This protein binds this small molecule.
Small molecule (SMILES): CC(=O)N[C@@H]1[C@@H](O)[C@H](O)[C@@H](CO)O[C@H]1O

Binding-site contacts:
Ligand atom O7 contacts residue ALA36 of chain 2.B at 4.1 Å.
Ligand atom C8 contacts residue ASN17 of chain 2.B at 3.4 Å.
Ligand atom C5 contacts residue LEU123 of chain 2.B at 4.1 Å (hydrophobic).
Ligand atom C7 contacts residue ILE44 of chain 2.B at 4.2 Å (hydrophobic).
Ligand atom C8 contacts residue ILE44 of chain 2.B at 3.9 Å (hydrophobic).
Ligand atom O6 contacts residue LEU123 of chain 2.B at 3.9 Å.
Ligand atom C7 contacts residue ASN17 of chain 2.B at 3.3 Å.
Ligand atom C3 contacts residue ASN17 of chain 2.B at 3.7 Å.
Ligand atom C2 contacts residue GLY15 of chain 2.B at 4.4 Å.
Ligand atom O7 contacts residue ILE44 of chain 2.B at 4.2 Å.
Ligand atom C8 contacts residue THR34 of chain 2.B at 3.3 Å.
Ligand atom O5 contacts residue ASN17 of chain 2.B at 2.3 Å (h-bond).
Ligand atom C1 contacts residue LEU123 of chain 2.B at 4.3 Å (hydrophobic).
Ligand atom C1 contacts residue GLY15 of chain 2.B at 4.2 Å.
Ligand atom O7 contacts residue THR35 of chain 2.B at 3.9 Å.
Ligand atom O5 contacts residue LEU123 of chain 2.B at 3.4 Å.
Ligand atom C6 contacts residue ASN17 of chain 2.B at 4.0 Å.
Ligand atom O7 contacts residue ASN17 of chain 2.B at 4.1 Å.
Ligand atom N2 contacts residue GLY15 of chain 2.B at 3.5 Å (h-bond).
Ligand atom C1 contacts residue ASN17 of chain 2.B at 1.4 Å.
Ligand atom C4 contacts residue ASN17 of chain 2.B at 4.1 Å.
Ligand atom C7 contacts residue THR34 of chain 2.B at 4.0 Å.
Ligand atom N2 contacts residue ASN17 of chain 2.B at 2.9 Å (h-bond).
Ligand atom C7 contacts residue GLY15 of chain 2.B at 4.1 Å.
Ligand atom C5 contacts residue ASN17 of chain 2.B at 3.5 Å.
Ligand atom C6 contacts residue LEU123 of chain 2.B at 3.9 Å (hydrophobic).
Ligand atom O7 contacts residue GLY15 of chain 2.B at 3.9 Å.
Ligand atom O7 contacts residue THR34 of chain 2.B at 3.5 Å (h-bond).
Ligand atom C2 contacts residue ASN17 of chain 2.B at 2.4 Å.

Sequence of chain 2.B:
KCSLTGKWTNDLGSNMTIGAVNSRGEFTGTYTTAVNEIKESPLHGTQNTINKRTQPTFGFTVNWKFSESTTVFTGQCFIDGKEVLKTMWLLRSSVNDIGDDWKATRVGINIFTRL